Binding-site contacts:
Ligand atom C7 contacts residue ALA1715 of chain 1.A at 4.4 Å (hydrophobic).
Ligand atom C8 contacts residue ALA1715 of chain 1.A at 3.8 Å (hydrophobic).
Ligand atom C6 contacts residue ARG1549 of chain 1.A at 4.1 Å.
Ligand atom O5 contacts residue ASN1716 of chain 1.A at 2.4 Å (h-bond).
Ligand atom C1 contacts residue ALA1715 of chain 1.A at 4.4 Å (hydrophobic).
Ligand atom C7 contacts residue GLU1572 of chain 1.A at 4.2 Å.
Ligand atom C2 contacts residue GLY1714 of chain 1.A at 4.2 Å.
Ligand atom O6 contacts residue ARG1549 of chain 1.A at 3.9 Å.
Ligand atom C3 contacts residue ASN1716 of chain 1.A at 3.8 Å.
Ligand atom C3 contacts residue GLY1714 of chain 1.A at 4.5 Å.
Ligand atom N2 contacts residue GLY1714 of chain 1.A at 3.1 Å (h-bond).
Ligand atom O7 contacts residue ASN1716 of chain 1.A at 3.3 Å (h-bond).
Ligand atom C1 contacts residue ASN1716 of chain 1.A at 1.4 Å.
Ligand atom C7 contacts residue GLY1714 of chain 1.A at 3.7 Å.
Ligand atom N2 contacts residue ASN1716 of chain 1.A at 2.9 Å (h-bond).
Ligand atom C8 contacts residue ASN1716 of chain 1.A at 4.4 Å.
Ligand atom C7 contacts residue ASN1716 of chain 1.A at 3.3 Å.
Ligand atom C5 contacts residue ASN1716 of chain 1.A at 3.7 Å.
Ligand atom C4 contacts residue ASN1716 of chain 1.A at 4.3 Å.
Ligand atom C2 contacts residue ASN1716 of chain 1.A at 2.5 Å.
Ligand atom N2 contacts residue ALA1715 of chain 1.A at 4.4 Å.
Ligand atom O7 contacts residue GLU1572 of chain 1.A at 3.1 Å (salt-bridge).
Ligand atom C8 contacts residue GLY1714 of chain 1.A at 3.4 Å.

Sequence of chain 1.A:
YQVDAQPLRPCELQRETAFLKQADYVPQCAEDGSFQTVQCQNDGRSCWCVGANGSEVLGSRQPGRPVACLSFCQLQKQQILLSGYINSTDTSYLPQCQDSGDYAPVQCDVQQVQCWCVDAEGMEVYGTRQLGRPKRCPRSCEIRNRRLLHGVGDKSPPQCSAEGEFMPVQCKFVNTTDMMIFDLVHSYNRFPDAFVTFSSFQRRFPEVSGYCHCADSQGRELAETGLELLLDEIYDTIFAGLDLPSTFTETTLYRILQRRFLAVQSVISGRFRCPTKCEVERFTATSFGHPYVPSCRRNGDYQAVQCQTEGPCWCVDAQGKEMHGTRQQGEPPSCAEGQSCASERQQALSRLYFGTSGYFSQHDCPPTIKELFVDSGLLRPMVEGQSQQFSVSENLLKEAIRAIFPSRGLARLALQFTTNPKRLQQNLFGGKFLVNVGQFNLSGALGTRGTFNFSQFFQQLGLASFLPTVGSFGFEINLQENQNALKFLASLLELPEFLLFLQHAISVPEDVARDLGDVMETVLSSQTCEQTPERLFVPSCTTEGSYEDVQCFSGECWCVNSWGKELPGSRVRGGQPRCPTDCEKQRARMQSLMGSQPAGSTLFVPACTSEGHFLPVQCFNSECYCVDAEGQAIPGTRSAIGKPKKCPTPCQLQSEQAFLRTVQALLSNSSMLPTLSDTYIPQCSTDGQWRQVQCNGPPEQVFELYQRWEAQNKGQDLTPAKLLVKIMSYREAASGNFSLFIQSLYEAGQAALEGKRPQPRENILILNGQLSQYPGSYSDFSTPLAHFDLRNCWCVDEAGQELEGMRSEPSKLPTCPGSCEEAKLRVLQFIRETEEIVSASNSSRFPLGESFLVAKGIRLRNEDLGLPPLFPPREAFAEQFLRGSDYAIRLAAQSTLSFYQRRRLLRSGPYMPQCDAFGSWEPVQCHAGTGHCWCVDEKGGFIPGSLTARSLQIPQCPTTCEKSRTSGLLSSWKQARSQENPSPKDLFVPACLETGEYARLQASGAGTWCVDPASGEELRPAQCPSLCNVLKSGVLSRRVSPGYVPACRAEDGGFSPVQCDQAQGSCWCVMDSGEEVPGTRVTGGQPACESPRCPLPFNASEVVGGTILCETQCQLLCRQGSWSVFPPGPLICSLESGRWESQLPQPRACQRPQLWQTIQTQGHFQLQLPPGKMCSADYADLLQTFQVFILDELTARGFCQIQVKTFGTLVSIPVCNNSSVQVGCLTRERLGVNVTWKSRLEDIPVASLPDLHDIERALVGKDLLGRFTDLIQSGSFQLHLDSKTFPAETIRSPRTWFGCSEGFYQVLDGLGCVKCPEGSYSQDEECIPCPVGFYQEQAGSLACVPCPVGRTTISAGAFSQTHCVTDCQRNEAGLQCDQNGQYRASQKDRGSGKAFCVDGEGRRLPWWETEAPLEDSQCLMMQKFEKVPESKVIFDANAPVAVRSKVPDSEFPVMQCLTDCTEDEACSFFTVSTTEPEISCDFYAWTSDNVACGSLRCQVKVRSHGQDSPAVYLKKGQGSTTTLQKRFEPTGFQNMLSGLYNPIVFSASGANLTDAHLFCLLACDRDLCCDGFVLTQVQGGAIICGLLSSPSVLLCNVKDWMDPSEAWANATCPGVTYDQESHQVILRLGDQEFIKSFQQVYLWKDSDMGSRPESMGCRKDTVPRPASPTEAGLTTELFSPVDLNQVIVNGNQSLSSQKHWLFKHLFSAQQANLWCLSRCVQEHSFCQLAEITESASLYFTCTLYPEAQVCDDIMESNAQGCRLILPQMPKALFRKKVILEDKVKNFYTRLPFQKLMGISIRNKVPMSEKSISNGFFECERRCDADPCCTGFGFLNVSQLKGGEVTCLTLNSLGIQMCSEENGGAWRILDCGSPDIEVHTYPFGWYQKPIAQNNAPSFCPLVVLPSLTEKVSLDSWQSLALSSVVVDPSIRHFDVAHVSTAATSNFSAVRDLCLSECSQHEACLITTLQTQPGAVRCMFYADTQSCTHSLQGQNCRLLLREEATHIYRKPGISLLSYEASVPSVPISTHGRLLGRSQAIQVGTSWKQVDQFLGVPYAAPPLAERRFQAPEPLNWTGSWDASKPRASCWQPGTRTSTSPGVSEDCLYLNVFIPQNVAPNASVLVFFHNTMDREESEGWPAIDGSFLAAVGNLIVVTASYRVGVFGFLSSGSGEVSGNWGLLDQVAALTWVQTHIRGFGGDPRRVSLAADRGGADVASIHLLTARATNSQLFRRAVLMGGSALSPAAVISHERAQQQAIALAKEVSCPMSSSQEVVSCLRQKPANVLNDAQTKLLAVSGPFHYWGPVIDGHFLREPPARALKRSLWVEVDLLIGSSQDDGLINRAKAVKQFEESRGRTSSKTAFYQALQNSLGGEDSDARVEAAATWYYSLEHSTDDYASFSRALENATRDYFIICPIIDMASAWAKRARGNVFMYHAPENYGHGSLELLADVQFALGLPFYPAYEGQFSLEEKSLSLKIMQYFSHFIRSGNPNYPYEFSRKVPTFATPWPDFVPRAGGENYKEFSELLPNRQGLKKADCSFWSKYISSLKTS

This protein binds this small molecule.
Small molecule (SMILES): CC(=O)N[C@@H]1[C@@H](O)[C@H](O)[C@@H](CO)O[C@H]1O